Binding-site contacts:
Ligand atom C1 contacts residue GLY18 of chain 2.B at 4.0 Å.
Ligand atom C1 contacts residue VAL20 of chain 2.B at 4.0 Å (hydrophobic).
Ligand atom C7 contacts residue ASN15 of chain 2.B at 3.6 Å.
Ligand atom C1 contacts residue ASN15 of chain 2.B at 1.4 Å.
Ligand atom O7 contacts residue THR4 of chain 2.B at 3.9 Å.
Ligand atom C7 contacts residue THR4 of chain 2.B at 4.1 Å.
Ligand atom C3 contacts residue VAL20 of chain 2.B at 4.2 Å (hydrophobic).
Ligand atom N2 contacts residue VAL20 of chain 2.B at 3.0 Å (h-bond).
Ligand atom C5 contacts residue ASN15 of chain 2.B at 3.7 Å.
Ligand atom C8 contacts residue VAL20 of chain 2.B at 3.6 Å (hydrophobic).
Ligand atom C5 contacts residue GLY18 of chain 2.B at 3.6 Å.
Ligand atom O5 contacts residue ASN15 of chain 2.B at 2.4 Å (h-bond).
Ligand atom C4 contacts residue ASN15 of chain 2.B at 4.2 Å.
Ligand atom O7 contacts residue ASN15 of chain 2.B at 3.8 Å.
Ligand atom C2 contacts residue ASN15 of chain 2.B at 2.5 Å.
Ligand atom C6 contacts residue GLY18 of chain 2.B at 4.0 Å.
Ligand atom O5 contacts residue GLY18 of chain 2.B at 3.6 Å.
Ligand atom C8 contacts residue PHE9 of chain 2.B at 3.9 Å (hydrophobic).
Ligand atom C7 contacts residue VAL20 of chain 2.B at 3.8 Å (hydrophobic).
Ligand atom C3 contacts residue ASN15 of chain 2.B at 3.8 Å.
Ligand atom N2 contacts residue ASN15 of chain 2.B at 3.0 Å (h-bond).
Ligand atom C8 contacts residue THR4 of chain 2.B at 3.9 Å.
Ligand atom C2 contacts residue VAL20 of chain 2.B at 3.9 Å (hydrophobic).

This protein binds this small molecule.
Small molecule (SMILES): CC(=O)N[C@H]1[C@H](O[C@H]2[C@H](O)[C@@H](NC(C)=O)CO[C@@H]2CO)O[C@H](CO)[C@@H](O)[C@@H]1O

Sequence of chain 2.B:
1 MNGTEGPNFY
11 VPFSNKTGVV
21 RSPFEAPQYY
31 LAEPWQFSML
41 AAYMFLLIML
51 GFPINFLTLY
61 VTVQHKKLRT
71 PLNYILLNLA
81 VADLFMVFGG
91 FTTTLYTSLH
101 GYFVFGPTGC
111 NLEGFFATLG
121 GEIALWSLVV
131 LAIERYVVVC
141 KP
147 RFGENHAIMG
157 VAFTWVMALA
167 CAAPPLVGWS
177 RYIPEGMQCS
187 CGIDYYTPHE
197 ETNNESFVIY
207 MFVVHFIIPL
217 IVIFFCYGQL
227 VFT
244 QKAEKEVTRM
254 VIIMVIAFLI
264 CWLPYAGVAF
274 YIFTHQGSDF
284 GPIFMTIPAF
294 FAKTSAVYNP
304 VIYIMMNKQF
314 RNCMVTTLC